Sequence of chain 1.F:
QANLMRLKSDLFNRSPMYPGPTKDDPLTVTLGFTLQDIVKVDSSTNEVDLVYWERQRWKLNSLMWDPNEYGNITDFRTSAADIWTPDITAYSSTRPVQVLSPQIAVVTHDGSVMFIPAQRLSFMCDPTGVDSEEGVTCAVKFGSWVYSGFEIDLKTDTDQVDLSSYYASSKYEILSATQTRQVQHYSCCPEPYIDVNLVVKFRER

The protein below binds the small molecule below.
Small molecule (SMILES): CN1[C@@H]2CCC[C@H]1CC(NC(=O)c1nn(C)c3ccccc13)C2

Sequence of chain 1.J:
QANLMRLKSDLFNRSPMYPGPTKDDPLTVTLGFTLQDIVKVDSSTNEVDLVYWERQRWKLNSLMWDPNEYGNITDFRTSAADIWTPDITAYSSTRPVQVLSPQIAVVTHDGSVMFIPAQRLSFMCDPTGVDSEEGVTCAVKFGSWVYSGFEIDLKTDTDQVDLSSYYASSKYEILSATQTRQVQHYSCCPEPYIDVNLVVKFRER

Binding-site contacts:
Ligand atom N02 contacts residue TRP145 of chain 1.J at 3.8 Å.
Ligand atom C05 contacts residue TRP53 of chain 1.F at 3.5 Å (hydrophobic).
Ligand atom C18 contacts residue CYS188 of chain 1.J at 4.5 Å (hydrophobic).
Ligand atom C01 contacts residue TYR91 of chain 1.J at 4.0 Å (hydrophobic).
Ligand atom O13 contacts residue ARG55 of chain 1.F at 3.7 Å.
Ligand atom C20 contacts residue CYS188 of chain 1.J at 3.6 Å (hydrophobic).
Ligand atom C19 contacts residue CYS188 of chain 1.J at 3.9 Å (hydrophobic).
Ligand atom C04 contacts residue TRP53 of chain 1.F at 4.0 Å (hydrophobic).
Ligand atom C01 contacts residue TRP145 of chain 1.J at 3.1 Å (hydrophobic).
Ligand atom C22 contacts residue ARG55 of chain 1.F at 4.5 Å.
Ligand atom C06 contacts residue TRP145 of chain 1.J at 3.7 Å (hydrophobic).
Ligand atom C07 contacts residue TRP145 of chain 1.J at 3.5 Å (hydrophobic).
Ligand atom C21 contacts residue CYS188 of chain 1.J at 4.0 Å (hydrophobic).
Ligand atom C05 contacts residue TRP145 of chain 1.J at 3.7 Å (hydrophobic).
Ligand atom C12 contacts residue ARG55 of chain 1.F at 4.2 Å.
Ligand atom C01 contacts residue SER144 of chain 1.J at 3.7 Å.